The small molecule below binds the protein below.
Small molecule (SMILES): CC(C)C[C@H]1NC(=O)[C@@H](C(C)C)NC(=O)CNC(=O)CNC(=O)[C@H](C(C)C)NC(=O)[C@H](Cc2ccccc2)N(C)C(=O)[C@H](C(C)C)NC(=O)[C@@H](CC(N)=O)NC(=O)[C@H](N)[C@@H](C)OC1=O

Sequence of chain 1.B:
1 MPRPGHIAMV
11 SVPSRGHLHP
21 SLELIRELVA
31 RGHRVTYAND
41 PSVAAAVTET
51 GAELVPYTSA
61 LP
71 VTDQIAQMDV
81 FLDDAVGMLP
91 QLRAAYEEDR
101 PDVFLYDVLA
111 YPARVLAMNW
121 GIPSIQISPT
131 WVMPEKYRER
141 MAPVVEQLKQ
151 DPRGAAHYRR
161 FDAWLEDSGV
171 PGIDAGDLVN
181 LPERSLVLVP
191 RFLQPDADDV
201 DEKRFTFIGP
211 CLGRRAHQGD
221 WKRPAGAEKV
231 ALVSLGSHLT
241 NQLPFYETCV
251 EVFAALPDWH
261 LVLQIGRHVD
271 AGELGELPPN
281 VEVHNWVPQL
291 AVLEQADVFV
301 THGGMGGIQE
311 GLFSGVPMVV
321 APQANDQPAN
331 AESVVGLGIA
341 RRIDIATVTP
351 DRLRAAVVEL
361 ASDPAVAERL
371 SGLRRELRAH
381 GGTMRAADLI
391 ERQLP

Binding-site contacts:
Ligand atom CD2 contacts residue BG91 of chain 1.J at 3.5 Å.
Ligand atom C contacts residue BG91 of chain 1.J at 3.0 Å.
Ligand atom N contacts residue BG91 of chain 1.J at 3.6 Å (h-bond).
Ligand atom CE2 contacts residue BG91 of chain 1.J at 3.5 Å.
Ligand atom N contacts residue BG91 of chain 1.J at 1.5 Å.
Ligand atom O contacts residue TYR158 of chain 1.B at 3.5 Å (h-bond).
Ligand atom C contacts residue ASN180 of chain 1.B at 3.2 Å.
Ligand atom OXT contacts residue BG91 of chain 1.J at 3.0 Å (h-bond).
Ligand atom N contacts residue GLN77 of chain 1.B at 3.5 Å (h-bond).
Ligand atom O contacts residue BG91 of chain 1.J at 3.2 Å (h-bond).
Ligand atom C1 contacts residue TYR137 of chain 1.B at 3.4 Å (hydrophobic).
Ligand atom CG contacts residue PHE81 of chain 1.B at 3.4 Å (hydrophobic).
Ligand atom CZ contacts residue BG91 of chain 1.J at 3.4 Å.
Ligand atom O contacts residue MET133 of chain 1.B at 3.2 Å.
Ligand atom O contacts residue ASN180 of chain 1.B at 2.3 Å (h-bond).
Ligand atom N contacts residue MET133 of chain 1.B at 2.3 Å.
Ligand atom CB contacts residue TYR137 of chain 1.B at 3.4 Å (hydrophobic).
Ligand atom CB contacts residue BG91 of chain 1.J at 3.6 Å.
Ligand atom N contacts residue GLN77 of chain 1.B at 2.9 Å (h-bond).
Ligand atom CA contacts residue MET133 of chain 1.B at 1.5 Å (hydrophobic).
Ligand atom CB contacts residue BG91 of chain 1.J at 3.3 Å.
Ligand atom CG contacts residue GLN77 of chain 1.B at 1.4 Å.
Ligand atom CA contacts residue BG91 of chain 1.J at 2.5 Å.
Ligand atom O contacts residue MET141 of chain 1.B at 3.2 Å.
Ligand atom CG2 contacts residue ALA175 of chain 1.B at 3.4 Å (hydrophobic).
Ligand atom CB contacts residue GLN77 of chain 1.B at 1.7 Å.
Ligand atom C contacts residue TYR137 of chain 1.B at 3.5 Å (hydrophobic).
Ligand atom C contacts residue MET133 of chain 1.B at 2.8 Å (hydrophobic).
Ligand atom CB contacts residue MET133 of chain 1.B at 3.5 Å (hydrophobic).
Ligand atom C contacts residue ARG138 of chain 1.B at 3.5 Å.
Ligand atom O contacts residue ARG138 of chain 1.B at 3.4 Å.
Ligand atom ND2 contacts residue ASN325 of chain 1.B at 3.6 Å (h-bond).
Ligand atom CD2 contacts residue PHE81 of chain 1.B at 3.4 Å (hydrophobic).
Ligand atom C contacts residue GLN77 of chain 1.B at 3.0 Å.
Ligand atom CA contacts residue GLN77 of chain 1.B at 2.8 Å.
Ligand atom O contacts residue TYR137 of chain 1.B at 2.6 Å (h-bond).
Ligand atom OXT contacts residue GLN77 of chain 1.B at 2.9 Å (h-bond).
Ligand atom O contacts residue ASN325 of chain 1.B at 3.0 Å.
Ligand atom O contacts residue BG91 of chain 1.J at 3.2 Å (h-bond).
Ligand atom ND2 contacts residue GLN77 of chain 1.B at 3.5 Å (h-bond).